The small molecule below binds the protein below.
Small molecule (SMILES): C[C@H](O)COCC(COC[C@@H](C)O)(COC[C@@H](C)O)COC[C@@H](C)O

Binding-site contacts:
Ligand atom OAO contacts residue TRP106 of chain 1.A at 4.4 Å.
Ligand atom CAP contacts residue TRP106 of chain 1.A at 4.0 Å (hydrophobic).
Ligand atom CAU contacts residue TRP106 of chain 1.A at 4.3 Å (hydrophobic).
Ligand atom OAG contacts residue GLN103 of chain 1.A at 4.5 Å.
Ligand atom CAE contacts residue GLN103 of chain 1.A at 4.2 Å.
Ligand atom OAS contacts residue GLN107 of chain 1.A at 4.0 Å.
Ligand atom CAE contacts residue LYS102 of chain 1.A at 4.3 Å.
Ligand atom OAG contacts residue ASP99 of chain 1.A at 3.9 Å.
Ligand atom CAY contacts residue GLN107 of chain 1.A at 3.9 Å.
Ligand atom CAY contacts residue GLN103 of chain 1.A at 3.0 Å.
Ligand atom CAN contacts residue TRP106 of chain 1.A at 3.7 Å (hydrophobic).
Ligand atom CAB contacts residue GLU143 of chain 1.A at 4.4 Å.
Ligand atom OAR contacts residue TRP147 of chain 1.A at 4.0 Å.
Ligand atom OAO contacts residue LYS110 of chain 1.A at 3.6 Å.
Ligand atom CAI contacts residue GLU143 of chain 1.A at 4.0 Å.
Ligand atom OAK contacts residue GLU143 of chain 1.A at 4.4 Å.
Ligand atom OAS contacts residue LYS110 of chain 1.A at 3.0 Å (salt-bridge).
Ligand atom CAT contacts residue GLN103 of chain 1.A at 4.2 Å.
Ligand atom CAT contacts residue LYS110 of chain 1.A at 3.4 Å.
Ligand atom CAX contacts residue LYS110 of chain 1.A at 4.5 Å.
Ligand atom CAY contacts residue TRP106 of chain 1.A at 4.1 Å (hydrophobic).
Ligand atom CAP contacts residue LYS110 of chain 1.A at 3.7 Å.
Ligand atom CAJ contacts residue GLU143 of chain 1.A at 4.0 Å.
Ligand atom OAV contacts residue LYS110 of chain 1.A at 3.9 Å.
Ligand atom CAW contacts residue LYS110 of chain 1.A at 4.2 Å.
Ligand atom CAC contacts residue TRP106 of chain 1.A at 3.7 Å (hydrophobic).
Ligand atom CAU contacts residue LYS110 of chain 1.A at 2.8 Å.
Ligand atom OAG contacts residue LYS102 of chain 1.A at 4.4 Å.

Sequence of chain 1.A:
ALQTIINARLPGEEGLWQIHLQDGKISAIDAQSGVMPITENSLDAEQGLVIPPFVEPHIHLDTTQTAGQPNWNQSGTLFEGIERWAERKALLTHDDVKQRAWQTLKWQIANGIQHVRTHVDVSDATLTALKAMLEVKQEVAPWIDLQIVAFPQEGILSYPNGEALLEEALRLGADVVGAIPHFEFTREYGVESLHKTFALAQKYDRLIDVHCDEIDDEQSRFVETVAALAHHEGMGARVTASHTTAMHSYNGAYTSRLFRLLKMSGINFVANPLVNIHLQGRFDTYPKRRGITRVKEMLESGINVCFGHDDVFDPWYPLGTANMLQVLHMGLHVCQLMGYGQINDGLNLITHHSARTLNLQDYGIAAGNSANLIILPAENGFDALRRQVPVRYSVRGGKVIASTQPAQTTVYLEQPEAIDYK